Binding-site contacts:
Ligand atom CH2 contacts residue MET1 of chain 1.A at 3.5 Å (hydrophobic).
Ligand atom N contacts residue PHE2 of chain 1.A at 3.6 Å.
Ligand atom CB contacts residue PRO79 of chain 1.A at 3.7 Å (hydrophobic).
Ligand atom O contacts residue PHE2 of chain 1.A at 3.5 Å.
Ligand atom O6 contacts residue MET1 of chain 1.A at 3.7 Å.
Ligand atom CG contacts residue MET1 of chain 1.A at 3.5 Å (hydrophobic).
Ligand atom O contacts residue VAL13 of chain 1.A at 3.4 Å.
Ligand atom O contacts residue PHE2 of chain 1.A at 3.4 Å.
Ligand atom CD1 contacts residue MET1 of chain 1.A at 3.2 Å (hydrophobic).
Ligand atom CA contacts residue PHE80 of chain 1.A at 3.5 Å (hydrophobic).
Ligand atom CZ3 contacts residue MET1 of chain 1.A at 3.7 Å (hydrophobic).
Ligand atom CD2 contacts residue GLU89 of chain 1.A at 3.6 Å.
Ligand atom N contacts residue PHE80 of chain 1.A at 3.5 Å.
Ligand atom CZ2 contacts residue MET1 of chain 1.A at 3.7 Å (hydrophobic).
Ligand atom N contacts residue PHE2 of chain 1.A at 3.7 Å.
Ligand atom CH2 contacts residue LEU88 of chain 1.A at 3.5 Å (hydrophobic).
Ligand atom CE2 contacts residue MET1 of chain 1.A at 3.3 Å (hydrophobic).
Ligand atom CB contacts residue ILE78 of chain 1.A at 3.5 Å (hydrophobic).
Ligand atom CB contacts residue HIS77 of chain 1.A at 3.7 Å.
Ligand atom CE3 contacts residue PHE2 of chain 1.A at 3.6 Å (hydrophobic).
Ligand atom N contacts residue PHE80 of chain 1.A at 3.7 Å.
Ligand atom C1 contacts residue PHE80 of chain 1.A at 3.6 Å (hydrophobic).
Ligand atom C1 contacts residue GLN17 of chain 1.A at 3.5 Å.
Ligand atom C1 contacts residue MET1 of chain 1.A at 3.3 Å (hydrophobic).
Ligand atom C contacts residue PHE2 of chain 1.A at 3.5 Å (hydrophobic).
Ligand atom NE1 contacts residue MET1 of chain 1.A at 3.0 Å (h-bond).
Ligand atom C1 contacts residue ILE78 of chain 1.A at 3.1 Å (hydrophobic).
Ligand atom O contacts residue PRO79 of chain 1.A at 3.4 Å.
Ligand atom CA contacts residue PHE2 of chain 1.A at 3.6 Å (hydrophobic).
Ligand atom O contacts residue PHE80 of chain 1.A at 3.1 Å (h-bond).
Ligand atom C5 contacts residue MET1 of chain 1.A at 1.8 Å (hydrophobic).
Ligand atom C contacts residue PHE80 of chain 1.A at 3.5 Å (hydrophobic).
Ligand atom C1 contacts residue ILE28 of chain 1.A at 3.4 Å (hydrophobic).
Ligand atom CE3 contacts residue MET1 of chain 1.A at 3.7 Å (hydrophobic).
Ligand atom CD2 contacts residue LYS85 of chain 1.A at 3.5 Å.
Ligand atom C4 contacts residue MET1 of chain 1.A at 2.5 Å (hydrophobic).
Ligand atom O contacts residue LYS85 of chain 1.A at 3.4 Å.
Ligand atom C contacts residue PHE80 of chain 1.A at 3.6 Å (hydrophobic).
Ligand atom O contacts residue PHE80 of chain 1.A at 3.4 Å.
Ligand atom CD2 contacts residue MET1 of chain 1.A at 3.7 Å (hydrophobic).

The protein below binds the small molecule below.
Small molecule (SMILES): C/C=C/C[C@@H]1NC(=O)[C@H](CC(C)C)N2C(=O)[C@H](C[C@H](C)[C@H]2O)N(C)C(=O)[C@H](C)NC(=O)[C@H](Cc2ccc(O)c([N+](=O)O)c2)NC(=O)[C@H](CC(C)C)N(C)C(=O)[C@H](Cc2cn(C(C)(C)[C@@H](C)O)c3ccccc23)NC1=O

Sequence of chain 1.A:
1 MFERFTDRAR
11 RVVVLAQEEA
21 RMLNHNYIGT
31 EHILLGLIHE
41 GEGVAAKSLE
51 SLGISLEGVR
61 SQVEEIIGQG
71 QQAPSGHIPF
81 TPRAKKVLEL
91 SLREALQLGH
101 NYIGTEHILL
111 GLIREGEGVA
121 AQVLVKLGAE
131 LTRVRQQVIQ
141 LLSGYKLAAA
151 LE